Binding-site contacts:
Ligand atom N3 contacts residue ALA237 of chain 1.A at 3.9 Å.
Ligand atom C5 contacts residue HEM1 of chain 1.B at 4.1 Å.
Ligand atom C11 contacts residue THR233 of chain 1.A at 3.9 Å.
Ligand atom C11 contacts residue ALA237 of chain 1.A at 4.2 Å (hydrophobic).
Ligand atom C9 contacts residue ILE236 of chain 1.A at 4.0 Å (hydrophobic).
Ligand atom C7 contacts residue PHE286 of chain 1.A at 3.4 Å (hydrophobic).
Ligand atom C10 contacts residue LEU88 of chain 1.A at 3.5 Å (hydrophobic).
Ligand atom C5 contacts residue THR241 of chain 1.A at 4.0 Å.
Ligand atom C2 contacts residue HEM1 of chain 1.B at 2.9 Å.
Ligand atom C2 contacts residue ALA237 of chain 1.A at 4.0 Å (hydrophobic).
Ligand atom C8 contacts residue PHE286 of chain 1.A at 3.7 Å (hydrophobic).
Ligand atom C4 contacts residue HEM1 of chain 1.B at 3.0 Å.
Ligand atom N1 contacts residue ALA237 of chain 1.A at 3.7 Å.
Ligand atom C5 contacts residue PHE286 of chain 1.A at 3.6 Å (hydrophobic).
Ligand atom N3 contacts residue PHE286 of chain 1.A at 3.8 Å.
Ligand atom C9 contacts residue LEU88 of chain 1.A at 3.7 Å (hydrophobic).
Ligand atom N3 contacts residue CYS348 of chain 1.A at 4.1 Å.
Ligand atom N1 contacts residue PHE286 of chain 1.A at 3.4 Å.
Ligand atom N3 contacts residue HEM1 of chain 1.B at 1.9 Å.
Ligand atom C11 contacts residue LEU88 of chain 1.A at 3.6 Å (hydrophobic).
Ligand atom C7 contacts residue THR241 of chain 1.A at 4.2 Å.
Ligand atom C5 contacts residue ALA237 of chain 1.A at 3.8 Å (hydrophobic).
Ligand atom C8 contacts residue ILE236 of chain 1.A at 4.0 Å (hydrophobic).
Ligand atom C11 contacts residue ILE236 of chain 1.A at 4.5 Å (hydrophobic).
Ligand atom C6 contacts residue ALA237 of chain 1.A at 4.1 Å (hydrophobic).
Ligand atom C2 contacts residue THR241 of chain 1.A at 3.5 Å.
Ligand atom C6 contacts residue LEU88 of chain 1.A at 3.9 Å (hydrophobic).
Ligand atom C10 contacts residue ILE236 of chain 1.A at 4.1 Å (hydrophobic).
Ligand atom N1 contacts residue THR241 of chain 1.A at 2.9 Å (h-bond).
Ligand atom C8 contacts residue LEU88 of chain 1.A at 4.1 Å (hydrophobic).
Ligand atom C6 contacts residue PHE286 of chain 1.A at 3.9 Å (hydrophobic).
Ligand atom N1 contacts residue HEM1 of chain 1.B at 4.0 Å.
Ligand atom C7 contacts residue LEU88 of chain 1.A at 4.1 Å (hydrophobic).
Ligand atom C4 contacts residue PHE286 of chain 1.A at 3.8 Å (hydrophobic).
Ligand atom C10 contacts residue THR233 of chain 1.A at 3.9 Å.
Ligand atom C4 contacts residue ALA237 of chain 1.A at 3.8 Å (hydrophobic).
Ligand atom C2 contacts residue PHE286 of chain 1.A at 3.4 Å (hydrophobic).

The small molecule below binds the protein below.
Small molecule (SMILES): c1ccc(-c2cnc[nH]2)cc1

Sequence of chain 1.A:
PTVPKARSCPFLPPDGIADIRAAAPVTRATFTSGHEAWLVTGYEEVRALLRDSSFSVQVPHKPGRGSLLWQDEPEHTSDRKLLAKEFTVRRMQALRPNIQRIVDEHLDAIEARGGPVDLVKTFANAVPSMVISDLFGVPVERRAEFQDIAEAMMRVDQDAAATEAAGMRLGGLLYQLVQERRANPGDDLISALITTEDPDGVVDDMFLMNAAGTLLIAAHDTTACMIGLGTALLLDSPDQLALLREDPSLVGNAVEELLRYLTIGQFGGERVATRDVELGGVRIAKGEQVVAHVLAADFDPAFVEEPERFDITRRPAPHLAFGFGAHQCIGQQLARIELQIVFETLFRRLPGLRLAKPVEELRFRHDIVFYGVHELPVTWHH